Binding-site contacts:
Ligand atom CA contacts residue VAL338 of chain 4.A at 4.2 Å (hydrophobic).
Ligand atom CG contacts residue TYR58 of chain 2.A at 3.9 Å (hydrophobic).
Ligand atom CB contacts residue SER339 of chain 4.A at 4.3 Å.
Ligand atom CE contacts residue LEU61 of chain 2.A at 4.2 Å (hydrophobic).
Ligand atom N contacts residue TYR113 of chain 4.A at 3.0 Å (h-bond).
Ligand atom CA contacts residue SER339 of chain 4.A at 3.4 Å.
Ligand atom C contacts residue LLP210 of chain 4.A at 4.3 Å.
Ligand atom CD contacts residue TYR113 of chain 4.A at 4.1 Å (hydrophobic).
Ligand atom N contacts residue SER339 of chain 4.A at 4.3 Å.
Ligand atom C contacts residue TYR113 of chain 4.A at 3.9 Å (hydrophobic).
Ligand atom N contacts residue LLP210 of chain 4.A at 3.1 Å.
Ligand atom O contacts residue SER339 of chain 4.A at 2.8 Å.
Ligand atom C contacts residue SER339 of chain 4.A at 3.5 Å.
Ligand atom OXT contacts residue TYR113 of chain 4.A at 3.3 Å.
Ligand atom CE contacts residue TYR113 of chain 4.A at 3.8 Å (hydrophobic).
Ligand atom O contacts residue ARG374 of chain 4.A at 3.1 Å (salt-bridge).
Ligand atom CA contacts residue TYR113 of chain 4.A at 3.8 Å (hydrophobic).
Ligand atom O contacts residue VAL338 of chain 4.A at 4.2 Å.
Ligand atom CG contacts residue VAL338 of chain 4.A at 3.9 Å (hydrophobic).
Ligand atom CA contacts residue LLP210 of chain 4.A at 4.3 Å.
Ligand atom C contacts residue ARG374 of chain 4.A at 3.7 Å.
Ligand atom CD contacts residue TYR58 of chain 2.A at 4.2 Å (hydrophobic).
Ligand atom O contacts residue LLP210 of chain 4.A at 4.1 Å.
Ligand atom O contacts residue LEU340 of chain 4.A at 3.8 Å.
Ligand atom CE contacts residue CYS115 of chain 4.A at 3.8 Å (hydrophobic).
Ligand atom CB contacts residue TYR113 of chain 4.A at 3.4 Å (hydrophobic).
Ligand atom CE contacts residue ARG60 of chain 2.A at 4.5 Å.
Ligand atom OXT contacts residue ARG374 of chain 4.A at 3.6 Å (salt-bridge).
Ligand atom CD contacts residue VAL338 of chain 4.A at 4.1 Å (hydrophobic).
Ligand atom N contacts residue TYR58 of chain 2.A at 3.9 Å.
Ligand atom CG contacts residue TYR113 of chain 4.A at 3.4 Å (hydrophobic).
Ligand atom CB contacts residue VAL338 of chain 4.A at 4.0 Å (hydrophobic).

A protein and the small-molecule ligand that binds it are described below.
Small molecule (SMILES): CCCC[C@H](N)C(=O)O

Sequence of chain 4.A:
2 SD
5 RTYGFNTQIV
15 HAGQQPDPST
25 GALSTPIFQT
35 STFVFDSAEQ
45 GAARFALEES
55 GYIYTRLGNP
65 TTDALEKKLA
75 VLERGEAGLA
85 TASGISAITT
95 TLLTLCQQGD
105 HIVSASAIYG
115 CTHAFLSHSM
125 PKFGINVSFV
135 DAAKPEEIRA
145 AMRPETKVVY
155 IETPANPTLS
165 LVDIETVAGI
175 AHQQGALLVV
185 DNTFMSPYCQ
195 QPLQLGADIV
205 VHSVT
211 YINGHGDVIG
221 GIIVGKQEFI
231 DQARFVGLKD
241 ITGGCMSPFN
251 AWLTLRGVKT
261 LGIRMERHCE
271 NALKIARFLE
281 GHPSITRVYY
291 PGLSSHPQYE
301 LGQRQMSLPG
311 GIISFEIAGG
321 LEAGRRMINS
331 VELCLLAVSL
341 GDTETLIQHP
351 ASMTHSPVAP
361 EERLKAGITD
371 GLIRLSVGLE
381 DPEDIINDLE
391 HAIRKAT

Sequence of chain 2.A:
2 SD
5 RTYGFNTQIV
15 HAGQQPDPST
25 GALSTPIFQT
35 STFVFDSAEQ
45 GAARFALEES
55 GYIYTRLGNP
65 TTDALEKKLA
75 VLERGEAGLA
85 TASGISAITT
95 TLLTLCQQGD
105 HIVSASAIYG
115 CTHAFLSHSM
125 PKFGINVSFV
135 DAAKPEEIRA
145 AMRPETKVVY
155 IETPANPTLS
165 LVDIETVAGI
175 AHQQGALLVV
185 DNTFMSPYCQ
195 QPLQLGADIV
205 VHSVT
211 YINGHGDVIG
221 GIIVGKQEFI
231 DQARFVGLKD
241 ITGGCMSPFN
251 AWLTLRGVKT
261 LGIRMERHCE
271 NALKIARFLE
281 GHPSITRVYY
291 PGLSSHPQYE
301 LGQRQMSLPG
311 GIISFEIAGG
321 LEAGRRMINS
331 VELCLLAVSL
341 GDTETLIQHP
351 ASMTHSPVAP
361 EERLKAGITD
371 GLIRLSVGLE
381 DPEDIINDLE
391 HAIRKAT